Sequence of chain 1.C:
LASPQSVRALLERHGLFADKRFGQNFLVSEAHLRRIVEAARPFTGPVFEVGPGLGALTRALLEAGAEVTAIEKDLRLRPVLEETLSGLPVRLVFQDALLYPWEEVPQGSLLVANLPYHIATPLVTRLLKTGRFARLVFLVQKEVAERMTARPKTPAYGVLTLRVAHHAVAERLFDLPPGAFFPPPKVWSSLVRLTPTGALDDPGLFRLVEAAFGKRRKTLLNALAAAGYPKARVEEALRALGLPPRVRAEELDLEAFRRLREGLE

A protein and the small-molecule ligand that binds it are described below.
Small molecule (SMILES): CSC[C@H]1O[C@@H](n2cnc3c(N)ncnc32)[C@H](O)[C@@H]1O

Binding-site contacts:
Ligand atom C5 contacts residue LYS76 of chain 1.C at 3.7 Å.
Ligand atom C6 contacts residue LYS76 of chain 1.C at 3.6 Å.
Ligand atom N3 contacts residue LYS76 of chain 1.C at 3.3 Å (salt-bridge).
Ligand atom C4' contacts residue GLY54 of chain 1.C at 3.5 Å.
Ligand atom C2 contacts residue ALA100 of chain 1.C at 3.7 Å (hydrophobic).
Ligand atom C2' contacts residue GLU75 of chain 1.C at 3.5 Å.
Ligand atom C2 contacts residue ILE74 of chain 1.C at 3.5 Å (hydrophobic).
Ligand atom O2' contacts residue GLN27 of chain 1.C at 2.9 Å (h-bond).
Ligand atom C8 contacts residue PHE25 of chain 1.C at 3.1 Å (hydrophobic).
Ligand atom CS contacts residue ASN117 of chain 1.C at 3.3 Å.
Ligand atom O2' contacts residue GLU75 of chain 1.C at 2.6 Å (salt-bridge).
Ligand atom CS contacts residue GLY26 of chain 1.C at 3.5 Å.
Ligand atom C2' contacts residue PHE25 of chain 1.C at 3.5 Å (hydrophobic).
Ligand atom N6 contacts residue ASP99 of chain 1.C at 2.9 Å (salt-bridge).
Ligand atom N1 contacts residue ALA100 of chain 1.C at 2.9 Å (h-bond).
Ligand atom C3' contacts residue GLN27 of chain 1.C at 3.7 Å.
Ligand atom C8 contacts residue PRO119 of chain 1.C at 3.5 Å (hydrophobic).
Ligand atom O3' contacts residue LEU80 of chain 1.C at 3.8 Å.
Ligand atom O3' contacts residue GLU75 of chain 1.C at 2.8 Å (salt-bridge).
Ligand atom C1' contacts residue GLU75 of chain 1.C at 3.3 Å.
Ligand atom O2' contacts residue PHE25 of chain 1.C at 3.7 Å.
Ligand atom S5' contacts residue ASN28 of chain 1.C at 3.5 Å (h-bond).
Ligand atom S5' contacts residue GLY26 of chain 1.C at 3.6 Å (h-bond).
Ligand atom CS contacts residue LEU118 of chain 1.C at 3.7 Å (hydrophobic).
Ligand atom N9 contacts residue PRO119 of chain 1.C at 3.6 Å.
Ligand atom C2' contacts residue GLN27 of chain 1.C at 3.7 Å.
Ligand atom C2 contacts residue LYS76 of chain 1.C at 3.4 Å.
Ligand atom C5' contacts residue GLY26 of chain 1.C at 3.5 Å.
Ligand atom C5' contacts residue PRO119 of chain 1.C at 3.8 Å (hydrophobic).
Ligand atom O4' contacts residue PRO119 of chain 1.C at 3.3 Å.
Ligand atom CS contacts residue ASN28 of chain 1.C at 3.4 Å.
Ligand atom C1' contacts residue GLY54 of chain 1.C at 3.7 Å.
Ligand atom S5' contacts residue ASN117 of chain 1.C at 3.8 Å.
Ligand atom O4' contacts residue GLY54 of chain 1.C at 3.2 Å.
Ligand atom N1 contacts residue LYS76 of chain 1.C at 3.7 Å.
Ligand atom O3' contacts residue GLY56 of chain 1.C at 3.1 Å.
Ligand atom C6 contacts residue ALA100 of chain 1.C at 3.8 Å (hydrophobic).
Ligand atom N3 contacts residue ILE74 of chain 1.C at 3.7 Å.
Ligand atom N7 contacts residue PRO119 of chain 1.C at 3.7 Å.
Ligand atom N7 contacts residue HIS121 of chain 1.C at 3.5 Å.